Binding-site contacts:
Ligand atom C9 contacts residue TRP22 of chain 1.B at 3.7 Å (hydrophobic).
Ligand atom C13 contacts residue TRP22 of chain 1.B at 3.5 Å (hydrophobic).
Ligand atom C11 contacts residue QUM1 of chain 1.I at 3.8 Å.
Ligand atom C21 contacts residue TRP22 of chain 1.B at 3.4 Å (hydrophobic).
Ligand atom C4 contacts residue GLU19 of chain 1.B at 2.7 Å.
Ligand atom C4 contacts residue QUM1 of chain 1.I at 3.5 Å.
Ligand atom C4 contacts residue TRP22 of chain 1.B at 3.5 Å (hydrophobic).
Ligand atom C11 contacts residue GLU19 of chain 1.B at 3.3 Å.
Ligand atom C17 contacts residue MET114 of chain 1.B at 3.1 Å (hydrophobic).
Ligand atom C26 contacts residue ASP117 of chain 1.B at 1.5 Å.
Ligand atom C27 contacts residue MET114 of chain 1.B at 3.3 Å (hydrophobic).
Ligand atom C22 contacts residue MET114 of chain 1.B at 3.7 Å (hydrophobic).
Ligand atom C3 contacts residue GLU19 of chain 1.B at 3.5 Å.
Ligand atom C2 contacts residue TRP22 of chain 1.B at 3.7 Å (hydrophobic).
Ligand atom C12 contacts residue QUM1 of chain 1.I at 3.5 Å.
Ligand atom C26 contacts residue GLU113 of chain 1.B at 3.7 Å.
Ligand atom C25 contacts residue ASP117 of chain 1.B at 2.8 Å.
Ligand atom C12 contacts residue TRP22 of chain 1.B at 3.6 Å (hydrophobic).
Ligand atom C28 contacts residue SER110 of chain 1.B at 3.7 Å.
Ligand atom C23 contacts residue MET114 of chain 1.B at 3.2 Å (hydrophobic).
Ligand atom O15 contacts residue LEU18 of chain 1.B at 3.3 Å.
Ligand atom N10 contacts residue GLU19 of chain 1.B at 3.2 Å (salt-bridge).
Ligand atom N10 contacts residue TRP22 of chain 1.B at 3.4 Å.
Ligand atom C14 contacts residue TRP22 of chain 1.B at 3.6 Å (hydrophobic).
Ligand atom O15 contacts residue MET114 of chain 1.B at 3.3 Å (h-bond).
Ligand atom C17 contacts residue TYR111 of chain 1.B at 3.1 Å (hydrophobic).
Ligand atom C11 contacts residue TRP22 of chain 1.B at 3.3 Å (hydrophobic).
Ligand atom C9 contacts residue QUM1 of chain 1.I at 3.8 Å.
Ligand atom C3 contacts residue LEU18 of chain 1.B at 3.5 Å (hydrophobic).
Ligand atom C27 contacts residue GLU113 of chain 1.B at 2.7 Å.
Ligand atom N18 contacts residue QUM1 of chain 1.I at 3.5 Å.
Ligand atom C17 contacts residue LEU18 of chain 1.B at 3.5 Å (hydrophobic).
Ligand atom C27 contacts residue SER110 of chain 1.B at 3.8 Å.
Ligand atom C17 contacts residue QUM1 of chain 1.I at 2.9 Å.
Ligand atom C28 contacts residue GLU113 of chain 1.B at 1.4 Å.
Ligand atom C1 contacts residue QUM1 of chain 1.I at 3.5 Å.
Ligand atom C1 contacts residue MET114 of chain 1.B at 3.6 Å (hydrophobic).
Ligand atom C2 contacts residue QUM1 of chain 1.I at 3.6 Å.
Ligand atom C3 contacts residue QUM1 of chain 1.I at 3.5 Å.
Ligand atom C3 contacts residue TRP22 of chain 1.B at 3.4 Å (hydrophobic).

Sequence of chain 1.B:
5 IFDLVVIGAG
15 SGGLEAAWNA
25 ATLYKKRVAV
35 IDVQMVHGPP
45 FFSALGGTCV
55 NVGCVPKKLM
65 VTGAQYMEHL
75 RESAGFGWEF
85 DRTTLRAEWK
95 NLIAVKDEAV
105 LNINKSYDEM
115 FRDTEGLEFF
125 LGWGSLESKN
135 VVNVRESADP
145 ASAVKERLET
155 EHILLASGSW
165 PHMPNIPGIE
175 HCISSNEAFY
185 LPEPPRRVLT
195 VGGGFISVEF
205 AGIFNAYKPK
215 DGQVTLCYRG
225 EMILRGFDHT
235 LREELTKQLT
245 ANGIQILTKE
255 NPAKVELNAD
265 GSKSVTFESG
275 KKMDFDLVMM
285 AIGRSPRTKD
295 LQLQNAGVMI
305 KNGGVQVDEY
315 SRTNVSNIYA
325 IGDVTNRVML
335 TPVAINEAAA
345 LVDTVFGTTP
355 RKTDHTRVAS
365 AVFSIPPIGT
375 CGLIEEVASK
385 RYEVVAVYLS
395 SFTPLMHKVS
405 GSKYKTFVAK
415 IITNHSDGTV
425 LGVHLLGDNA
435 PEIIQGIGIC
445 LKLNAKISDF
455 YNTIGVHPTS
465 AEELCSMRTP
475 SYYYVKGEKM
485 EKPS

This small molecule binds to this protein.
Small molecule (SMILES): COc1ccc2[nH]c3cc(Cl)ccc3/c(=N/[C@@H](C)CCCN(CCCl)CCCl)c2c1